Binding-site contacts:
Ligand atom C05 contacts residue ASN89 of chain 1.A at 4.1 Å.
Ligand atom C09 contacts residue ASN89 of chain 1.A at 4.4 Å.
Ligand atom C12 contacts residue TRP32 of chain 1.A at 4.3 Å (hydrophobic).
Ligand atom N03 contacts residue PRO33 of chain 1.A at 3.2 Å (h-bond).
Ligand atom S17 contacts residue TRP32 of chain 1.A at 3.9 Å.
Ligand atom C09 contacts residue VAL43 of chain 1.A at 4.4 Å (hydrophobic).
Ligand atom C04 contacts residue PRO33 of chain 1.A at 4.2 Å (hydrophobic).
Ligand atom N03 contacts residue ILE95 of chain 1.A at 4.4 Å.
Ligand atom C06 contacts residue PRO33 of chain 1.A at 3.3 Å (hydrophobic).
Ligand atom C09 contacts residue VAL38 of chain 1.A at 4.4 Å (hydrophobic).
Ligand atom C08 contacts residue PHE88 of chain 1.A at 3.7 Å (hydrophobic).
Ligand atom C05 contacts residue ILE95 of chain 1.A at 4.1 Å (hydrophobic).
Ligand atom N07 contacts residue ILE95 of chain 1.A at 4.3 Å.
Ligand atom C04 contacts residue VAL38 of chain 1.A at 3.7 Å (hydrophobic).
Ligand atom N07 contacts residue TYR46 of chain 1.A at 4.0 Å.
Ligand atom C05 contacts residue VAL38 of chain 1.A at 3.8 Å (hydrophobic).
Ligand atom C06 contacts residue VAL38 of chain 1.A at 4.4 Å (hydrophobic).
Ligand atom C10 contacts residue VAL38 of chain 1.A at 4.0 Å (hydrophobic).
Ligand atom C08 contacts residue TYR46 of chain 1.A at 3.6 Å (hydrophobic).
Ligand atom C08 contacts residue VAL38 of chain 1.A at 4.5 Å (hydrophobic).
Ligand atom N07 contacts residue ASN89 of chain 1.A at 3.2 Å (h-bond).
Ligand atom C13 contacts residue ILE95 of chain 1.A at 4.1 Å (hydrophobic).
Ligand atom C05 contacts residue PRO33 of chain 1.A at 4.2 Å (hydrophobic).
Ligand atom C01 contacts residue TRP32 of chain 1.A at 4.4 Å (hydrophobic).
Ligand atom C10 contacts residue ILE95 of chain 1.A at 4.3 Å (hydrophobic).
Ligand atom C01 contacts residue PRO33 of chain 1.A at 3.4 Å (hydrophobic).
Ligand atom C04 contacts residue ILE95 of chain 1.A at 4.2 Å (hydrophobic).
Ligand atom C02 contacts residue PRO33 of chain 1.A at 3.9 Å (hydrophobic).
Ligand atom C09 contacts residue PHE88 of chain 1.A at 4.1 Å (hydrophobic).
Ligand atom N03 contacts residue VAL38 of chain 1.A at 4.0 Å.
Ligand atom C08 contacts residue ASN89 of chain 1.A at 3.5 Å.
Ligand atom C02 contacts residue VAL38 of chain 1.A at 4.2 Å (hydrophobic).
Ligand atom N07 contacts residue VAL38 of chain 1.A at 4.2 Å.
Ligand atom C09 contacts residue TYR46 of chain 1.A at 4.3 Å (hydrophobic).
Ligand atom C06 contacts residue ILE95 of chain 1.A at 3.9 Å (hydrophobic).
Ligand atom C12 contacts residue ILE95 of chain 1.A at 3.8 Å (hydrophobic).
Ligand atom C06 contacts residue PHE34 of chain 1.A at 3.7 Å (hydrophobic).
Ligand atom C13 contacts residue TRP32 of chain 1.A at 4.4 Å (hydrophobic).
Ligand atom S17 contacts residue ILE95 of chain 1.A at 4.0 Å.

This small molecule binds to this protein.
Small molecule (SMILES): Cc1ncccc1N[C@@H](C)c1cnc2ccsc2c1

Sequence of chain 1.A:
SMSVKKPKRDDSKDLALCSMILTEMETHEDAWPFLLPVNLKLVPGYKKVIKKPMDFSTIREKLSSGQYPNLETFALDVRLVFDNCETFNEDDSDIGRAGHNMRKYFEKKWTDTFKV